A small-molecule ligand and the protein it binds are described below.
Small molecule (SMILES): CC(=O)N[C@@H]1[C@@H](O)[C@H](O)[C@@H](CO)O[C@H]1O

Binding-site contacts:
Ligand atom C4 contacts residue ASN100 of chain 1.A at 4.2 Å.
Ligand atom C7 contacts residue ASN100 of chain 1.A at 3.2 Å.
Ligand atom C1 contacts residue ASN100 of chain 1.A at 1.4 Å.
Ligand atom N2 contacts residue ASN100 of chain 1.A at 3.0 Å (h-bond).
Ligand atom C5 contacts residue ASN100 of chain 1.A at 3.6 Å.
Ligand atom O7 contacts residue ASN100 of chain 1.A at 3.0 Å (h-bond).
Ligand atom C3 contacts residue ASN100 of chain 1.A at 3.8 Å.
Ligand atom C1 contacts residue SER102 of chain 1.A at 4.3 Å.
Ligand atom O5 contacts residue ASN100 of chain 1.A at 2.3 Å (h-bond).
Ligand atom C8 contacts residue ASN100 of chain 1.A at 4.5 Å.
Ligand atom C2 contacts residue ASN100 of chain 1.A at 2.5 Å.

Sequence of chain 1.A:
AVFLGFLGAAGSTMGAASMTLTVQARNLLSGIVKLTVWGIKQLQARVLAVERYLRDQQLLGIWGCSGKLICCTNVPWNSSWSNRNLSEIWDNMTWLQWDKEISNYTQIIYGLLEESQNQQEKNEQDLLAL